Sequence of chain 1.L:
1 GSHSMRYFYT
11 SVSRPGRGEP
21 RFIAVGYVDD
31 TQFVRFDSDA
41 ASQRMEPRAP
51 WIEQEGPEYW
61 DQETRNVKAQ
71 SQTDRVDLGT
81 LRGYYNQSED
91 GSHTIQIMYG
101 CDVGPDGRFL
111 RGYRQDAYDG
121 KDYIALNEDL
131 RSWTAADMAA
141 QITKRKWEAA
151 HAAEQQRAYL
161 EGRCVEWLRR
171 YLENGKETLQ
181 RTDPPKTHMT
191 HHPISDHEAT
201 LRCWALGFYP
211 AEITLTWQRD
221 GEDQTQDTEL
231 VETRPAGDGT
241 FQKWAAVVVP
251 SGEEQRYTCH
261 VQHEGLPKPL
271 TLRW

A protein and the small-molecule ligand that binds it are described below.
Small molecule (SMILES): CC(C)[C@H](N)C(=O)N[C@H](C(=O)/N=C/C(=O)N[C@@H](C)C(=O)N[C@H](C(=O)NCC(=O)N[C@H](C(=O)NCC(=O)N[C@H](C=O)CCCCN)C(C)C)C(C)C)C(C)C

Sequence of chain 1.D:
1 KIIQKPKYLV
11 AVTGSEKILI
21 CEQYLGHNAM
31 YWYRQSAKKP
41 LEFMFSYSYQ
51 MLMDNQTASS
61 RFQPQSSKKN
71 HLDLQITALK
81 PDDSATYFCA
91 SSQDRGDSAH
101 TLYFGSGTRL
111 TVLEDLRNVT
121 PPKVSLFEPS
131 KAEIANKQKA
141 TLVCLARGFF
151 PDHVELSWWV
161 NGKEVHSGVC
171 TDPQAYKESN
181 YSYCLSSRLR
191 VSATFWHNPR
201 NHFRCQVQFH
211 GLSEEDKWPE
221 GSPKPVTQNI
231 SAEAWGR

Binding-site contacts:
Ligand atom O contacts residue GLN156 of chain 1.L at 2.9 Å (h-bond).
Ligand atom N contacts residue GLU63 of chain 1.L at 3.0 Å (salt-bridge).
Ligand atom CA contacts residue GLU63 of chain 1.L at 3.2 Å.
Ligand atom N contacts residue ASP77 of chain 1.L at 3.1 Å (salt-bridge).
Ligand atom O contacts residue TYR7 of chain 1.L at 3.3 Å.
Ligand atom O contacts residue THR80 of chain 1.L at 3.5 Å.
Ligand atom CA contacts residue TYR7 of chain 1.L at 3.4 Å (hydrophobic).
Ligand atom N contacts residue TYR99 of chain 1.L at 3.6 Å (h-bond).
Ligand atom O contacts residue TRP147 of chain 1.L at 3.5 Å (h-bond).
Ligand atom N contacts residue GLN156 of chain 1.L at 3.0 Å (h-bond).
Ligand atom CB contacts residue ARG163 of chain 1.L at 3.4 Å.
Ligand atom N contacts residue SER98 of chain 1.D at 2.9 Å (h-bond).
Ligand atom N contacts residue TYR7 of chain 1.L at 3.0 Å (h-bond).
Ligand atom CG2 contacts residue GLN156 of chain 1.L at 3.4 Å.
Ligand atom O contacts residue LYS146 of chain 1.L at 2.9 Å (salt-bridge).
Ligand atom CD contacts residue ASP77 of chain 1.L at 3.3 Å.
Ligand atom O contacts residue ARG114 of chain 1.L at 2.9 Å (salt-bridge).
Ligand atom C contacts residue TYR84 of chain 1.L at 3.5 Å (hydrophobic).
Ligand atom O contacts residue ARG95 of chain 1.D at 2.6 Å (salt-bridge).
Ligand atom CB contacts residue THR143 of chain 1.L at 3.4 Å.
Ligand atom O contacts residue TYR159 of chain 1.L at 2.6 Å (h-bond).
Ligand atom CA contacts residue TYR159 of chain 1.L at 3.6 Å (hydrophobic).
Ligand atom CA contacts residue TYR99 of chain 1.L at 3.3 Å (hydrophobic).
Ligand atom N contacts residue ASP94 of chain 1.D at 3.1 Å (salt-bridge).
Ligand atom CE contacts residue ASP116 of chain 1.L at 3.2 Å.
Ligand atom CG2 contacts residue ARG163 of chain 1.L at 3.3 Å.
Ligand atom CB contacts residue TYR9 of chain 1.L at 3.3 Å (hydrophobic).
Ligand atom CB contacts residue TYR99 of chain 1.L at 3.4 Å (hydrophobic).
Ligand atom CB contacts residue TYR99 of chain 1.L at 3.5 Å (hydrophobic).
Ligand atom O contacts residue TYR84 of chain 1.L at 3.4 Å (h-bond).
Ligand atom C contacts residue THR143 of chain 1.L at 3.4 Å.
Ligand atom O contacts residue TRP147 of chain 1.L at 3.0 Å (h-bond).
Ligand atom N contacts residue ARG114 of chain 1.L at 3.3 Å (salt-bridge).
Ligand atom NZ contacts residue ASP116 of chain 1.L at 2.7 Å (salt-bridge).
Ligand atom CG1 contacts residue TRP147 of chain 1.L at 3.6 Å (hydrophobic).
Ligand atom CG contacts residue ASP77 of chain 1.L at 3.3 Å.
Ligand atom C contacts residue TYR7 of chain 1.L at 3.4 Å (hydrophobic).
Ligand atom CG2 contacts residue TRP167 of chain 1.L at 3.5 Å (hydrophobic).
Ligand atom N contacts residue TYR99 of chain 1.L at 3.0 Å (h-bond).
Ligand atom N contacts residue TYR171 of chain 1.L at 3.0 Å (h-bond).